Binding-site contacts:
Ligand atom C11 contacts residue TRP114 of chain 2.A at 4.1 Å (hydrophobic).
Ligand atom O20 contacts residue ASN122 of chain 1.A at 2.4 Å (h-bond).
Ligand atom C10 contacts residue PHE76 of chain 1.A at 4.2 Å (hydrophobic).
Ligand atom C16 contacts residue TRP101 of chain 1.A at 3.6 Å (hydrophobic).
Ligand atom C9 contacts residue TRP114 of chain 2.A at 3.8 Å (hydrophobic).
Ligand atom C19 contacts residue ALA39 of chain 1.A at 4.0 Å (hydrophobic).
Ligand atom C17 contacts residue TRP101 of chain 1.A at 3.8 Å (hydrophobic).
Ligand atom C19 contacts residue PHE76 of chain 1.A at 3.5 Å (hydrophobic).
Ligand atom C4 contacts residue PHE76 of chain 1.A at 3.5 Å (hydrophobic).
Ligand atom C21 contacts residue MET18 of chain 1.A at 3.6 Å (hydrophobic).
Ligand atom C16 contacts residue THR81 of chain 1.A at 3.9 Å.
Ligand atom C18 contacts residue TYR37 of chain 1.A at 3.8 Å (hydrophobic).
Ligand atom C7 contacts residue TRP74 of chain 1.A at 3.9 Å (hydrophobic).
Ligand atom O20 contacts residue TRP101 of chain 1.A at 3.0 Å (h-bond).
Ligand atom O20 contacts residue PHE83 of chain 1.A at 3.5 Å.
Ligand atom C15 contacts residue TRP74 of chain 1.A at 3.9 Å (hydrophobic).
Ligand atom C3 contacts residue VAL41 of chain 1.A at 3.9 Å (hydrophobic).
Ligand atom C20 contacts residue TRP101 of chain 1.A at 3.3 Å (hydrophobic).
Ligand atom C15 contacts residue THR81 of chain 1.A at 3.3 Å.
Ligand atom C5 contacts residue PHE76 of chain 1.A at 3.7 Å (hydrophobic).
Ligand atom O3 contacts residue VAL41 of chain 1.A at 3.9 Å.
Ligand atom C21 contacts residue TRP101 of chain 1.A at 3.8 Å (hydrophobic).
Ligand atom C11 contacts residue HIS20 of chain 1.A at 3.8 Å.
Ligand atom C6 contacts residue TRP74 of chain 1.A at 4.1 Å (hydrophobic).
Ligand atom C20 contacts residue ASN122 of chain 1.A at 3.3 Å.
Ligand atom C12 contacts residue TRP114 of chain 2.A at 3.8 Å (hydrophobic).
Ligand atom C14 contacts residue TRP114 of chain 2.A at 3.9 Å (hydrophobic).
Ligand atom C1 contacts residue THR40 of chain 1.A at 3.6 Å.
Ligand atom C21 contacts residue TRP114 of chain 2.A at 4.2 Å (hydrophobic).
Ligand atom C12 contacts residue HIS20 of chain 1.A at 3.8 Å.
Ligand atom C21 contacts residue ASN122 of chain 1.A at 3.4 Å.
Ligand atom C6 contacts residue PHE76 of chain 1.A at 3.8 Å (hydrophobic).
Ligand atom C2 contacts residue VAL41 of chain 1.A at 4.1 Å (hydrophobic).
Ligand atom C19 contacts residue TRP74 of chain 1.A at 3.8 Å (hydrophobic).
Ligand atom C18 contacts residue HIS20 of chain 1.A at 3.6 Å.
Ligand atom C18 contacts residue TRP74 of chain 1.A at 4.1 Å (hydrophobic).
Ligand atom C2 contacts residue THR40 of chain 1.A at 4.0 Å.
Ligand atom C17 contacts residue TRP114 of chain 2.A at 4.0 Å (hydrophobic).
Ligand atom C8 contacts residue TRP74 of chain 1.A at 3.8 Å (hydrophobic).
Ligand atom C16 contacts residue PHE83 of chain 1.A at 4.2 Å (hydrophobic).

The protein below binds the small molecule below.
Small molecule (SMILES): CC(=O)[C@H]1CC[C@H]2[C@@H]3CCC4=CC(=O)CC[C@]4(C)[C@H]3CC[C@]12C

Sequence of chain 2.A:
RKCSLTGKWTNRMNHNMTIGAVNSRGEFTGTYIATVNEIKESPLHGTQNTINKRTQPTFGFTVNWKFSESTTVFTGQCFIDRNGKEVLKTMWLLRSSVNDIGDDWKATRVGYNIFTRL

Sequence of chain 1.A:
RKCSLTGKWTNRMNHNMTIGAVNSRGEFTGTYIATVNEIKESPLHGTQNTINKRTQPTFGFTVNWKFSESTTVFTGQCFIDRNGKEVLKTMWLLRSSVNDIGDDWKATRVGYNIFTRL